Sequence of chain 4.A:
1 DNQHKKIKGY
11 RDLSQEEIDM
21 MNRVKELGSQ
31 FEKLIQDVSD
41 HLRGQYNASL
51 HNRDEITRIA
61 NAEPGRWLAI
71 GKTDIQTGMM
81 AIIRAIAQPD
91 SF

The protein below binds the small molecule below.
Small molecule (SMILES): Nc1nc(=O)c2ncn([C@@H]3O[C@@H]4COP(=O)(O)O[C@H]5[C@@H](O)[C@H](n6cnc7c(N)ncnc76)O[C@@H]5COP(=O)(O)O[C@@H]3[C@@H]4O)c2[nH]1

Sequence of chain 3.A:
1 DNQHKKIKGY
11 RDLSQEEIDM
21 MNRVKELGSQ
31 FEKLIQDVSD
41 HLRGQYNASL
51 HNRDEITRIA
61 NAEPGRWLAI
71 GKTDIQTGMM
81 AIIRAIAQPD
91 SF

Binding-site contacts:
Ligand atom O44 contacts residue 1SY1 of chain 4.K at 1.1 Å (h-bond).
Ligand atom O19 contacts residue 1SY1 of chain 4.K at 1.0 Å (h-bond).
Ligand atom C16 contacts residue 1SY1 of chain 4.K at 0.9 Å.
Ligand atom N01 contacts residue 1SY1 of chain 4.K at 0.5 Å (h-bond).
Ligand atom C5 contacts residue 1SY1 of chain 4.K at 0.6 Å.
Ligand atom N39 contacts residue 1SY1 of chain 4.K at 0.6 Å (h-bond).
Ligand atom O23 contacts residue 1SY1 of chain 4.K at 0.6 Å (h-bond).
Ligand atom N42 contacts residue 1SY1 of chain 4.K at 0.6 Å (h-bond).
Ligand atom C8 contacts residue 1SY1 of chain 4.K at 0.6 Å.
Ligand atom N33 contacts residue 1SY1 of chain 4.K at 0.6 Å (h-bond).
Ligand atom C6 contacts residue 1SY1 of chain 4.K at 0.5 Å.
Ligand atom C2 contacts residue 1SY1 of chain 4.K at 0.6 Å.
Ligand atom C34 contacts residue 1SY1 of chain 4.K at 0.6 Å.
Ligand atom O31 contacts residue 1SY1 of chain 4.K at 0.3 Å (h-bond).
Ligand atom C36 contacts residue 1SY1 of chain 4.K at 0.5 Å.
Ligand atom N9 contacts residue 1SY1 of chain 4.K at 0.6 Å (h-bond).
Ligand atom O30 contacts residue 1SY1 of chain 4.K at 1.1 Å (h-bond).
Ligand atom O29 contacts residue 1SY1 of chain 4.K at 0.8 Å.
Ligand atom O2' contacts residue 1SY1 of chain 4.K at 0.6 Å (h-bond).
Ligand atom N1 contacts residue 1SY1 of chain 4.K at 0.6 Å (h-bond).
Ligand atom C38 contacts residue 1SY1 of chain 4.K at 0.5 Å.
Ligand atom O4' contacts residue 1SY1 of chain 4.K at 0.3 Å (h-bond).
Ligand atom O43 contacts residue 1SY1 of chain 4.K at 0.5 Å (h-bond).
Ligand atom C25 contacts residue 1SY1 of chain 4.K at 0.9 Å.
Ligand atom P27 contacts residue 1SY1 of chain 4.K at 0.7 Å.
Ligand atom C3' contacts residue 1SY1 of chain 4.K at 0.7 Å.
Ligand atom C4' contacts residue 1SY1 of chain 4.K at 0.8 Å.
Ligand atom C37 contacts residue 1SY1 of chain 4.K at 0.6 Å.
Ligand atom P18 contacts residue 1SY1 of chain 4.K at 0.7 Å.
Ligand atom C4 contacts residue 1SY1 of chain 4.K at 0.5 Å.
Ligand atom N7 contacts residue 1SY1 of chain 4.K at 0.6 Å (h-bond).
Ligand atom O17 contacts residue 1SY1 of chain 4.K at 0.6 Å (h-bond).
Ligand atom N3 contacts residue 1SY1 of chain 4.K at 0.6 Å (h-bond).
Ligand atom N35 contacts residue 1SY1 of chain 4.K at 0.6 Å (h-bond).
Ligand atom C32 contacts residue 1SY1 of chain 4.K at 0.6 Å.
Ligand atom C1' contacts residue 1SY1 of chain 4.K at 0.6 Å.
Ligand atom C24 contacts residue 1SY1 of chain 4.K at 0.8 Å.
Ligand atom C40 contacts residue 1SY1 of chain 4.K at 0.6 Å.
Ligand atom C21 contacts residue 1SY1 of chain 4.K at 0.7 Å.
Ligand atom O26 contacts residue 1SY1 of chain 4.K at 0.6 Å (h-bond).